A protein and the small-molecule ligand that binds it are described below.
Small molecule (SMILES): CC[C@]1(C)C[C@@H](OC(=O)CSc2n[nH]c(N)n2)[C@]2(C)[C@H](C)CC[C@]3(CCC(=O)[C@H]32)[C@@H](C)[C@@H]1O

Sequence of chain 1.A:
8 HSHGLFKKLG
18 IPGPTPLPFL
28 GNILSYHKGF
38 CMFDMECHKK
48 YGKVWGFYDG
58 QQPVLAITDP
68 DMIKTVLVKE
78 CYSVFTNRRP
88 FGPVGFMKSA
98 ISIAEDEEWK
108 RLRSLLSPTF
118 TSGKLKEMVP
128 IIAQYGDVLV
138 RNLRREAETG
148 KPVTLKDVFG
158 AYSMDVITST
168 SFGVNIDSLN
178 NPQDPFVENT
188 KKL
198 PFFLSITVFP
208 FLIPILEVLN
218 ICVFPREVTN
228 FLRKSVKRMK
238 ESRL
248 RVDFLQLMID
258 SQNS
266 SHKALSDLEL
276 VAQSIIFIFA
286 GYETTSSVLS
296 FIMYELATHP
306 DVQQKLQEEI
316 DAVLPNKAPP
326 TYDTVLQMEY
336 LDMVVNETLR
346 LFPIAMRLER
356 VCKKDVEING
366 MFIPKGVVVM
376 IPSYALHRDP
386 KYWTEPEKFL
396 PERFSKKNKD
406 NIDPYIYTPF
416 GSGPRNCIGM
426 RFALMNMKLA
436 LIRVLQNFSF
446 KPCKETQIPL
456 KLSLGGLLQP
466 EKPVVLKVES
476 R

Binding-site contacts:
Ligand atom C19 contacts residue HEM1 of chain 1.B at 3.6 Å.
Ligand atom S26 contacts residue LEU462 of chain 1.A at 3.9 Å.
Ligand atom C20 contacts residue PHE284 of chain 1.A at 4.3 Å (hydrophobic).
Ligand atom C07 contacts residue THR289 of chain 1.A at 4.4 Å.
Ligand atom C01 contacts residue ILE281 of chain 1.A at 3.8 Å (hydrophobic).
Ligand atom C01 contacts residue PHE284 of chain 1.A at 3.5 Å (hydrophobic).
Ligand atom C17 contacts residue SER99 of chain 1.A at 4.0 Å.
Ligand atom O22 contacts residue PHE284 of chain 1.A at 3.9 Å.
Ligand atom C08 contacts residue HEM1 of chain 1.B at 3.6 Å.
Ligand atom C20 contacts residue THR289 of chain 1.A at 4.0 Å.
Ligand atom C25 contacts residue PHE284 of chain 1.A at 3.6 Å (hydrophobic).
Ligand atom C10 contacts residue HEM1 of chain 1.B at 4.2 Å.
Ligand atom N30 contacts residue LEU190 of chain 1.A at 3.5 Å.
Ligand atom N31 contacts residue PHE284 of chain 1.A at 4.3 Å.
Ligand atom O13 contacts residue ALA350 of chain 1.A at 3.7 Å.
Ligand atom N32 contacts residue GLU288 of chain 1.A at 3.2 Å (salt-bridge).
Ligand atom O22 contacts residue ALA285 of chain 1.A at 4.4 Å.
Ligand atom C12 contacts residue ALA350 of chain 1.A at 4.4 Å (hydrophobic).
Ligand atom C29 contacts residue LEU190 of chain 1.A at 3.7 Å (hydrophobic).
Ligand atom C33 contacts residue PHE88 of chain 1.A at 4.3 Å (hydrophobic).
Ligand atom C09 contacts residue HEM1 of chain 1.B at 3.3 Å.
Ligand atom N32 contacts residue TYR287 of chain 1.A at 3.9 Å.
Ligand atom C20 contacts residue ALA285 of chain 1.A at 3.3 Å (hydrophobic).
Ligand atom O18 contacts residue SER99 of chain 1.A at 2.7 Å (h-bond).
Ligand atom C29 contacts residue GLU288 of chain 1.A at 3.9 Å.
Ligand atom C15 contacts residue ARG85 of chain 1.A at 4.0 Å.
Ligand atom C14 contacts residue ARG85 of chain 1.A at 4.2 Å.
Ligand atom C08 contacts residue ALA350 of chain 1.A at 4.4 Å (hydrophobic).
Ligand atom C15 contacts residue HEM1 of chain 1.B at 3.8 Å.
Ligand atom N28 contacts residue GLU288 of chain 1.A at 3.8 Å.
Ligand atom C16 contacts residue SER99 of chain 1.A at 4.3 Å.
Ligand atom N32 contacts residue LEU190 of chain 1.A at 3.3 Å.
Ligand atom C23 contacts residue PHE284 of chain 1.A at 4.2 Å (hydrophobic).
Ligand atom O24 contacts residue LEU462 of chain 1.A at 4.3 Å.
Ligand atom N30 contacts residue PHE284 of chain 1.A at 4.5 Å.
Ligand atom C14 contacts residue HEM1 of chain 1.B at 3.7 Å.
Ligand atom C19 contacts residue ALA285 of chain 1.A at 4.3 Å (hydrophobic).
Ligand atom C02 contacts residue ILE281 of chain 1.A at 3.9 Å (hydrophobic).
Ligand atom C02 contacts residue SER99 of chain 1.A at 4.3 Å.
Ligand atom C19 contacts residue SER99 of chain 1.A at 3.3 Å.